A protein and the small-molecule ligand that binds it are described below.
Small molecule (SMILES): CC(=O)N[C@@H]1[C@@H](O)[C@H](O)[C@@H](CO)O[C@H]1O

Sequence of chain 1.D:
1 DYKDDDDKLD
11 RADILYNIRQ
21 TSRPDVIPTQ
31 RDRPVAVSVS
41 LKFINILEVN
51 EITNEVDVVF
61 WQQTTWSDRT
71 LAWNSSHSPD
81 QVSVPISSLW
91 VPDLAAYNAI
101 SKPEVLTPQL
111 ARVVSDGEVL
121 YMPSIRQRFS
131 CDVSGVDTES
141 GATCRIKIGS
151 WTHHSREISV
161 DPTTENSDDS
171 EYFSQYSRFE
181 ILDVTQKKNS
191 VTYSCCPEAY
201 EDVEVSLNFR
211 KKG

Binding-site contacts:
Ligand atom C7 contacts residue ASN74 of chain 1.D at 3.7 Å.
Ligand atom O6 contacts residue HIS77 of chain 1.D at 4.2 Å.
Ligand atom N2 contacts residue ASN74 of chain 1.D at 3.0 Å (h-bond).
Ligand atom O5 contacts residue ASN74 of chain 1.D at 2.1 Å (h-bond).
Ligand atom O7 contacts residue SER76 of chain 1.D at 3.5 Å (h-bond).
Ligand atom C2 contacts residue ASN74 of chain 1.D at 2.5 Å.
Ligand atom O5 contacts residue SER76 of chain 1.D at 3.9 Å.
Ligand atom C5 contacts residue ASN74 of chain 1.D at 3.5 Å.
Ligand atom O7 contacts residue ASN74 of chain 1.D at 3.9 Å.
Ligand atom C1 contacts residue SER76 of chain 1.D at 3.6 Å.
Ligand atom C1 contacts residue ASN74 of chain 1.D at 1.4 Å.
Ligand atom C4 contacts residue ASN74 of chain 1.D at 4.1 Å.
Ligand atom C5 contacts residue HIS77 of chain 1.D at 4.4 Å.
Ligand atom C5 contacts residue SER76 of chain 1.D at 3.7 Å.
Ligand atom O6 contacts residue SER76 of chain 1.D at 4.5 Å.
Ligand atom C6 contacts residue ASN74 of chain 1.D at 4.5 Å.
Ligand atom O6 contacts residue ASN74 of chain 1.D at 4.2 Å.
Ligand atom C3 contacts residue SER76 of chain 1.D at 4.5 Å.
Ligand atom C3 contacts residue ASN74 of chain 1.D at 3.8 Å.
Ligand atom C6 contacts residue HIS77 of chain 1.D at 3.8 Å.
Ligand atom C6 contacts residue SER76 of chain 1.D at 4.3 Å.